Sequence of chain 1.B:
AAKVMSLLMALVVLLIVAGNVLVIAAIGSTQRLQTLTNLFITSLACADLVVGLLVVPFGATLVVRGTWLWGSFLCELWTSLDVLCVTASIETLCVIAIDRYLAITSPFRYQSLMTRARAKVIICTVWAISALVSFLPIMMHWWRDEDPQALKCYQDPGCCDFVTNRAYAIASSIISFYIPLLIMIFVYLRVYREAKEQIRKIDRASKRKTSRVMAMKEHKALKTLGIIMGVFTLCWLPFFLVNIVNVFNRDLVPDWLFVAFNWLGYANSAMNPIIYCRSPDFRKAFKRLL

This protein binds this small molecule.
Small molecule (SMILES): CCCCCCCCCC(=O)N(CCO)C[C@@H](O)[C@@H](O)[C@@H](O)[C@@H](O)CO

Binding-site contacts:
Ligand atom C37 contacts residue PRO138 of chain 1.B at 4.4 Å (hydrophobic).
Ligand atom C43 contacts residue TRP143 of chain 1.B at 3.6 Å (hydrophobic).
Ligand atom C43 contacts residue ASN166 of chain 1.B at 4.1 Å.
Ligand atom C36 contacts residue ALA172 of chain 1.B at 4.2 Å (hydrophobic).
Ligand atom N33 contacts residue ILE176 of chain 1.B at 4.2 Å.
Ligand atom O53 contacts residue ALA168 of chain 1.B at 3.1 Å.
Ligand atom C42 contacts residue ALA168 of chain 1.B at 4.1 Å (hydrophobic).
Ligand atom O47 contacts residue PRO138 of chain 1.B at 4.0 Å.
Ligand atom O44 contacts residue ASN166 of chain 1.B at 3.5 Å (h-bond).
Ligand atom C15 contacts residue LEU133 of chain 1.B at 3.4 Å (hydrophobic).
Ligand atom O44 contacts residue ALA168 of chain 1.B at 3.7 Å.
Ligand atom C42 contacts residue TYR169 of chain 1.B at 4.3 Å (hydrophobic).
Ligand atom C18 contacts residue LEU133 of chain 1.B at 3.9 Å (hydrophobic).
Ligand atom C43 contacts residue ALA168 of chain 1.B at 4.2 Å (hydrophobic).
Ligand atom O49 contacts residue ALA172 of chain 1.B at 3.0 Å.
Ligand atom O47 contacts residue TRP143 of chain 1.B at 4.5 Å.
Ligand atom O49 contacts residue ALA168 of chain 1.B at 4.4 Å.
Ligand atom C41 contacts residue TYR169 of chain 1.B at 4.2 Å (hydrophobic).
Ligand atom O53 contacts residue TYR169 of chain 1.B at 3.2 Å (h-bond).
Ligand atom O47 contacts residue LEU133 of chain 1.B at 4.4 Å.
Ligand atom C0 contacts residue THR126 of chain 1.B at 4.2 Å.
Ligand atom C9 contacts residue ILE130 of chain 1.B at 4.3 Å (hydrophobic).
Ligand atom C40 contacts residue ALA172 of chain 1.B at 4.3 Å (hydrophobic).
Ligand atom C24 contacts residue ILE176 of chain 1.B at 4.2 Å (hydrophobic).
Ligand atom O34 contacts residue LEU133 of chain 1.B at 4.0 Å.
Ligand atom C43 contacts residue TYR169 of chain 1.B at 4.3 Å (hydrophobic).
Ligand atom O44 contacts residue TRP143 of chain 1.B at 3.6 Å (h-bond).
Ligand atom C35 contacts residue ILE176 of chain 1.B at 4.0 Å (hydrophobic).
Ligand atom O53 contacts residue ALA172 of chain 1.B at 4.4 Å.
Ligand atom C35 contacts residue ALA172 of chain 1.B at 4.4 Å (hydrophobic).
Ligand atom C36 contacts residue ILE176 of chain 1.B at 4.3 Å (hydrophobic).
Ligand atom O51 contacts residue PRO138 of chain 1.B at 4.3 Å.
Ligand atom O51 contacts residue TRP143 of chain 1.B at 3.4 Å.